Sequence of chain 1.A:
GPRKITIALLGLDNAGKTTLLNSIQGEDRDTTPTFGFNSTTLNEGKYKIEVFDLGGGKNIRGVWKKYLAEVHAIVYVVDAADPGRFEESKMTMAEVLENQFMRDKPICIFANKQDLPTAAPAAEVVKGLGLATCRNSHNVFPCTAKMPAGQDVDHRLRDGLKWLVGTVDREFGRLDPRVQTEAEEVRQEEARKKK

Binding-site contacts:
Ligand atom C5' contacts residue ASN14 of chain 1.A at 3.4 Å.
Ligand atom O6 contacts residue ALA146 of chain 1.A at 3.1 Å (h-bond).
Ligand atom O1A contacts residue THR32 of chain 1.A at 3.3 Å (h-bond).
Ligand atom O4' contacts residue LYS114 of chain 1.A at 3.4 Å (salt-bridge).
Ligand atom C4' contacts residue ASN14 of chain 1.A at 3.4 Å.
Ligand atom N3B contacts residue ASN14 of chain 1.A at 3.1 Å (h-bond).
Ligand atom O2A contacts residue THR18 of chain 1.A at 3.2 Å (h-bond).
Ligand atom O2A contacts residue THR19 of chain 1.A at 2.7 Å (h-bond).
Ligand atom O2A contacts residue GLY16 of chain 1.A at 3.2 Å.
Ligand atom O3G contacts residue THR35 of chain 1.A at 3.6 Å.
Ligand atom N2 contacts residue ASP116 of chain 1.A at 2.8 Å (salt-bridge).
Ligand atom O2G contacts residue ASP13 of chain 1.A at 3.6 Å.
Ligand atom O2G contacts residue LYS17 of chain 1.A at 2.6 Å (salt-bridge).
Ligand atom O3G contacts residue ASP13 of chain 1.A at 3.6 Å.
Ligand atom O1B contacts residue THR18 of chain 1.A at 2.8 Å (h-bond).
Ligand atom O2B contacts residue LYS17 of chain 1.A at 2.9 Å (salt-bridge).
Ligand atom O6 contacts residue THR145 of chain 1.A at 3.6 Å.
Ligand atom O2B contacts residue ALA15 of chain 1.A at 3.4 Å (h-bond).
Ligand atom N1 contacts residue ASP116 of chain 1.A at 2.7 Å (salt-bridge).
Ligand atom O5' contacts residue THR19 of chain 1.A at 3.5 Å (h-bond).
Ligand atom PB contacts residue MG1 of chain 1.E at 3.4 Å.
Ligand atom C2 contacts residue ASP116 of chain 1.A at 3.5 Å.
Ligand atom O2B contacts residue GLY16 of chain 1.A at 3.0 Å (h-bond).
Ligand atom C6 contacts residue ASP116 of chain 1.A at 3.6 Å.
Ligand atom C5 contacts residue LYS147 of chain 1.A at 3.5 Å.
Ligand atom C6 contacts residue LYS147 of chain 1.A at 3.6 Å.
Ligand atom O6 contacts residue ASN113 of chain 1.A at 3.3 Å (h-bond).
Ligand atom O1B contacts residue MG1 of chain 1.E at 2.0 Å.
Ligand atom PG contacts residue MG1 of chain 1.E at 3.4 Å.
Ligand atom O3A contacts residue GLY16 of chain 1.A at 3.4 Å (h-bond).
Ligand atom O1G contacts residue MG1 of chain 1.E at 2.0 Å.
Ligand atom O1G contacts residue THR35 of chain 1.A at 2.7 Å (h-bond).
Ligand atom O2A contacts residue LYS17 of chain 1.A at 3.5 Å (salt-bridge).
Ligand atom O6 contacts residue LYS147 of chain 1.A at 3.2 Å (salt-bridge).
Ligand atom O2' contacts residue LYS147 of chain 1.A at 3.6 Å.
Ligand atom PB contacts residue LYS17 of chain 1.A at 3.6 Å.
Ligand atom O6 contacts residue LYS114 of chain 1.A at 3.5 Å.
Ligand atom O2G contacts residue GLY57 of chain 1.A at 2.8 Å (h-bond).
Ligand atom N7 contacts residue ASN113 of chain 1.A at 3.3 Å (h-bond).
Ligand atom PA contacts residue THR19 of chain 1.A at 3.5 Å.

This protein binds this small molecule.
Small molecule (SMILES): Nc1nc2c(ncn2[C@@H]2O[C@H](CO[P](=O)(O)O[P](=O)(O)NP(=O)(O)O)[C@@H](O)[C@H]2O)c(=O)[nH]1